Sequence of chain 1.A:
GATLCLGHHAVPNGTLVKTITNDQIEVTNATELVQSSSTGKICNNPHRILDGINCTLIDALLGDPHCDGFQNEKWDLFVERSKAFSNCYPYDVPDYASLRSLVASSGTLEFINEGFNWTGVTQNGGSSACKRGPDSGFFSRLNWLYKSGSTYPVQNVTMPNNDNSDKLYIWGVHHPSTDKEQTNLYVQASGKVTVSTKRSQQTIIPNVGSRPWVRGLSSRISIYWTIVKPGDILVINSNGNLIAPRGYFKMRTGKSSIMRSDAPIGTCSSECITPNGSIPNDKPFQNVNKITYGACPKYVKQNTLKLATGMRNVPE

A small-molecule ligand and the protein it binds are described below.
Small molecule (SMILES): CC(=O)N[C@H]1[C@H](O[C@H]2[C@H](O)[C@@H](NC(C)=O)CO[C@@H]2CO)O[C@H](CO)[C@@H](O[C@@H]2O[C@H](CO[C@H]3O[C@H](CO)[C@@H](O)[C@H](O)[C@@H]3O)[C@@H](O)[C@H](O[C@H]3O[C@H](CO)[C@@H](O)[C@H](O)[C@@H]3O)[C@@H]2O)[C@@H]1O

Binding-site contacts:
Ligand atom N2 contacts residue SER210 of chain 1.C at 3.2 Å (h-bond).
Ligand atom O4 contacts residue SER218 of chain 1.C at 4.3 Å.
Ligand atom C2 contacts residue TRP213 of chain 1.C at 4.0 Å (hydrophobic).
Ligand atom C5 contacts residue SER75 of chain 1.J at 4.2 Å.
Ligand atom O7 contacts residue TRP213 of chain 1.C at 2.8 Å (h-bond).
Ligand atom C5 contacts residue TRP213 of chain 1.C at 4.0 Å (hydrophobic).
Ligand atom O7 contacts residue ASN156 of chain 1.A at 3.4 Å (h-bond).
Ligand atom C8 contacts residue THR158 of chain 1.A at 4.2 Å.
Ligand atom C8 contacts residue THR178 of chain 1.C at 4.0 Å.
Ligand atom C8 contacts residue ILE233 of chain 1.A at 3.5 Å (hydrophobic).
Ligand atom C4 contacts residue ASN156 of chain 1.A at 4.3 Å.
Ligand atom C5 contacts residue THR158 of chain 1.A at 4.0 Å.
Ligand atom C2 contacts residue SER210 of chain 1.C at 4.0 Å.
Ligand atom C3 contacts residue TRP213 of chain 1.C at 4.3 Å (hydrophobic).
Ligand atom O7 contacts residue ARG211 of chain 1.C at 4.0 Å.
Ligand atom C7 contacts residue ASN156 of chain 1.A at 3.5 Å.
Ligand atom O6 contacts residue SER75 of chain 1.J at 4.2 Å.
Ligand atom C6 contacts residue TRP213 of chain 1.C at 3.7 Å (hydrophobic).
Ligand atom C3 contacts residue SER210 of chain 1.C at 4.2 Å.
Ligand atom O7 contacts residue PRO212 of chain 1.C at 3.4 Å.
Ligand atom C8 contacts residue TRP213 of chain 1.C at 4.2 Å (hydrophobic).
Ligand atom O5 contacts residue SER75 of chain 1.J at 3.9 Å.
Ligand atom C1 contacts residue ASN156 of chain 1.A at 1.4 Å.
Ligand atom O5 contacts residue TRP213 of chain 1.C at 4.4 Å.
Ligand atom C7 contacts residue SER210 of chain 1.C at 4.1 Å.
Ligand atom O3 contacts residue TRP213 of chain 1.C at 3.6 Å.
Ligand atom O4 contacts residue TRP213 of chain 1.C at 4.3 Å.
Ligand atom O6 contacts residue THR158 of chain 1.A at 3.9 Å.
Ligand atom O6 contacts residue TRP213 of chain 1.C at 3.9 Å.
Ligand atom C4 contacts residue TRP213 of chain 1.C at 4.0 Å (hydrophobic).
Ligand atom C6 contacts residue SER75 of chain 1.J at 3.6 Å.
Ligand atom C7 contacts residue PRO212 of chain 1.C at 4.3 Å (hydrophobic).
Ligand atom C1 contacts residue SER210 of chain 1.C at 3.9 Å.
Ligand atom C6 contacts residue THR158 of chain 1.A at 3.0 Å.
Ligand atom C3 contacts residue ASN156 of chain 1.A at 3.8 Å.
Ligand atom C5 contacts residue ASN156 of chain 1.A at 3.7 Å.
Ligand atom N2 contacts residue ASN156 of chain 1.A at 2.9 Å (h-bond).
Ligand atom O5 contacts residue ASN156 of chain 1.A at 2.4 Å (h-bond).
Ligand atom C2 contacts residue ASN156 of chain 1.A at 2.5 Å.
Ligand atom C7 contacts residue TRP213 of chain 1.C at 3.7 Å (hydrophobic).

Sequence of chain 1.C:
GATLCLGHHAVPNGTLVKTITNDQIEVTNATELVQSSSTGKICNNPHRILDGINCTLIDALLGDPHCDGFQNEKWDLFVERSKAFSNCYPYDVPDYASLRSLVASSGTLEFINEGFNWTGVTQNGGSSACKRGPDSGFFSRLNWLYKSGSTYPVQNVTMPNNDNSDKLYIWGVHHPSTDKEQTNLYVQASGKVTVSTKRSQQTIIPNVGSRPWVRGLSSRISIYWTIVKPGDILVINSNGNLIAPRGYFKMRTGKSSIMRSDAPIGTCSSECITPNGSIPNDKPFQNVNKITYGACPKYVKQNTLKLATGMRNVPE

Sequence of chain 1.J:
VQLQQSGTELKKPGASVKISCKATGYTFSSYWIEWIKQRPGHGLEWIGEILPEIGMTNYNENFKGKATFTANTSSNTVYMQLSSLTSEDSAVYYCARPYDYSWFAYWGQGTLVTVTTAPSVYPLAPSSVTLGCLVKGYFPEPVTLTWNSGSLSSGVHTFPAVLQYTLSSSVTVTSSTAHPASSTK